Sequence of chain 1.A:
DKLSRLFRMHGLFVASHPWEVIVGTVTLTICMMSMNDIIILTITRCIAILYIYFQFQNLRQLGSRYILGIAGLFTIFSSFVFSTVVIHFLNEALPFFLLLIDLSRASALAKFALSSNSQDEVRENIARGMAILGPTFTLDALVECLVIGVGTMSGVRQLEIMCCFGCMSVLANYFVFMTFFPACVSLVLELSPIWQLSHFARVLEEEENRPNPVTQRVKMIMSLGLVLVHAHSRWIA

Binding-site contacts:
Ligand atom CAM contacts residue MET266 of chain 1.A at 4.5 Å (hydrophobic).
Ligand atom CAR contacts residue LEU178 of chain 1.A at 4.5 Å (hydrophobic).
Ligand atom OAF contacts residue PRO174 of chain 1.A at 4.3 Å.
Ligand atom OAG contacts residue THR175 of chain 1.A at 3.9 Å.
Ligand atom CAS contacts residue THR177 of chain 1.A at 3.7 Å.
Ligand atom CAS contacts residue LEU181 of chain 1.A at 4.3 Å (hydrophobic).
Ligand atom OAG contacts residue LEU178 of chain 1.A at 3.9 Å.
Ligand atom CAI contacts residue LEU10 of chain 1.A at 3.8 Å (hydrophobic).
Ligand atom OAG contacts residue PRO174 of chain 1.A at 3.0 Å (h-bond).
Ligand atom CAD contacts residue LEU181 of chain 1.A at 4.0 Å (hydrophobic).
Ligand atom CAY contacts residue LEU178 of chain 1.A at 4.2 Å (hydrophobic).
Ligand atom OAH contacts residue GLN262 of chain 1.A at 3.7 Å.
Ligand atom CBH contacts residue THR177 of chain 1.A at 4.5 Å.
Ligand atom CAD contacts residue LEU178 of chain 1.A at 3.5 Å (hydrophobic).
Ligand atom CAY contacts residue PRO174 of chain 1.A at 3.9 Å (hydrophobic).
Ligand atom CAL contacts residue GLN262 of chain 1.A at 3.7 Å.
Ligand atom CBF contacts residue LEU181 of chain 1.A at 4.3 Å (hydrophobic).
Ligand atom CAB contacts residue Y011 of chain 1.H at 4.3 Å.
Ligand atom CAZ contacts residue THR177 of chain 1.A at 4.2 Å.
Ligand atom CAL contacts residue LEU178 of chain 1.A at 3.9 Å (hydrophobic).
Ligand atom CAV contacts residue PRO174 of chain 1.A at 4.0 Å (hydrophobic).
Ligand atom CAM contacts residue LEU178 of chain 1.A at 4.0 Å (hydrophobic).
Ligand atom CAK contacts residue LEU10 of chain 1.A at 4.5 Å (hydrophobic).
Ligand atom CAC contacts residue Y011 of chain 1.H at 3.8 Å.
Ligand atom CAV contacts residue LEU10 of chain 1.A at 4.2 Å (hydrophobic).
Ligand atom OAW contacts residue PRO174 of chain 1.A at 4.0 Å.
Ligand atom CAX contacts residue GLN262 of chain 1.A at 4.2 Å.
Ligand atom OAW contacts residue LEU10 of chain 1.A at 3.7 Å.
Ligand atom CBC contacts residue LEU10 of chain 1.A at 3.7 Å (hydrophobic).
Ligand atom CAD contacts residue THR177 of chain 1.A at 3.9 Å.
Ligand atom OAH contacts residue THR175 of chain 1.A at 3.8 Å.

A small-molecule ligand and the protein it binds are described below.
Small molecule (SMILES): CC(C)CCC[C@@H](C)[C@H]1CC[C@H]2[C@@H]3CC=C4C[C@@H](OC(=O)CCC(=O)O)CC[C@]4(C)[C@H]3CC[C@]12C